Sequence of chain 52.A:
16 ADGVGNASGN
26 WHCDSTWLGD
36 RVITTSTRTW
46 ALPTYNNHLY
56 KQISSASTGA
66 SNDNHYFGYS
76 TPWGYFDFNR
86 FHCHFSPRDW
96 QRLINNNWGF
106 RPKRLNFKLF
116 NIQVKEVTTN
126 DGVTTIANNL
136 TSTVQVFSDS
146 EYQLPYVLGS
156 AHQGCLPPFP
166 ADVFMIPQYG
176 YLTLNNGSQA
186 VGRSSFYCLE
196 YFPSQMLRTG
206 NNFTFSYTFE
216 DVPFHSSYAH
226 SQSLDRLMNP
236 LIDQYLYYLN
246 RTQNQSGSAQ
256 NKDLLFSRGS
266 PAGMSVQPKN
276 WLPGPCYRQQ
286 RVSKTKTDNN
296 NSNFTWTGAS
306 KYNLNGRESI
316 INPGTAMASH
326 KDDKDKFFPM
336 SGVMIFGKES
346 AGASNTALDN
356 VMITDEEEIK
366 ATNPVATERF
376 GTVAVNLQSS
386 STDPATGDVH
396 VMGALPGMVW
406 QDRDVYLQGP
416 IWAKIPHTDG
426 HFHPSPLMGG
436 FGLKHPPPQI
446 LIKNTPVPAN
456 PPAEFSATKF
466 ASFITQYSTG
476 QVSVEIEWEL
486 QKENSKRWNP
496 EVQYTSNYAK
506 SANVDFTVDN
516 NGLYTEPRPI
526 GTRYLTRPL

Binding-site contacts:
Ligand atom C5 contacts residue PHE427 of chain 55.A at 3.9 Å (hydrophobic).
Ligand atom C4 contacts residue PHE427 of chain 55.A at 4.2 Å (hydrophobic).
Ligand atom C4 contacts residue PHE427 of chain 52.A at 4.0 Å (hydrophobic).
Ligand atom N4 contacts residue CYT1 of chain 57.B at 3.0 Å.
Ligand atom C6 contacts residue PHE427 of chain 55.A at 4.4 Å (hydrophobic).
Ligand atom C2 contacts residue HIS428 of chain 55.A at 3.8 Å.
Ligand atom N1 contacts residue HIS428 of chain 55.A at 3.2 Å (h-bond).
Ligand atom C4 contacts residue HIS426 of chain 52.A at 3.6 Å.
Ligand atom C2 contacts residue HIS426 of chain 52.A at 3.2 Å.
Ligand atom N4 contacts residue PHE427 of chain 55.A at 4.4 Å.
Ligand atom C4 contacts residue CYT1 of chain 55.B at 4.2 Å.
Ligand atom O2 contacts residue HIS426 of chain 52.A at 2.9 Å (h-bond).
Ligand atom C6 contacts residue CYT1 of chain 55.B at 3.4 Å.
Ligand atom C5 contacts residue CYT1 of chain 55.B at 3.0 Å.
Ligand atom N4 contacts residue HIS428 of chain 52.A at 4.0 Å.
Ligand atom N4 contacts residue PHE427 of chain 52.A at 3.2 Å.
Ligand atom N3 contacts residue PHE427 of chain 52.A at 4.2 Å.
Ligand atom N3 contacts residue HIS426 of chain 52.A at 2.6 Å (h-bond).
Ligand atom N4 contacts residue HIS426 of chain 52.A at 3.8 Å.
Ligand atom O2 contacts residue HIS428 of chain 55.A at 3.5 Å (h-bond).
Ligand atom C6 contacts residue HIS428 of chain 55.A at 3.9 Å.
Ligand atom O2 contacts residue GLY425 of chain 52.A at 3.4 Å.
Ligand atom C4 contacts residue CYT1 of chain 57.B at 4.1 Å.
Ligand atom O2 contacts residue TRP405 of chain 55.A at 4.5 Å.

A protein and the small-molecule ligand that binds it are described below.
Small molecule (SMILES): Nc1ccnc(=O)[nH]1

Sequence of chain 55.A:
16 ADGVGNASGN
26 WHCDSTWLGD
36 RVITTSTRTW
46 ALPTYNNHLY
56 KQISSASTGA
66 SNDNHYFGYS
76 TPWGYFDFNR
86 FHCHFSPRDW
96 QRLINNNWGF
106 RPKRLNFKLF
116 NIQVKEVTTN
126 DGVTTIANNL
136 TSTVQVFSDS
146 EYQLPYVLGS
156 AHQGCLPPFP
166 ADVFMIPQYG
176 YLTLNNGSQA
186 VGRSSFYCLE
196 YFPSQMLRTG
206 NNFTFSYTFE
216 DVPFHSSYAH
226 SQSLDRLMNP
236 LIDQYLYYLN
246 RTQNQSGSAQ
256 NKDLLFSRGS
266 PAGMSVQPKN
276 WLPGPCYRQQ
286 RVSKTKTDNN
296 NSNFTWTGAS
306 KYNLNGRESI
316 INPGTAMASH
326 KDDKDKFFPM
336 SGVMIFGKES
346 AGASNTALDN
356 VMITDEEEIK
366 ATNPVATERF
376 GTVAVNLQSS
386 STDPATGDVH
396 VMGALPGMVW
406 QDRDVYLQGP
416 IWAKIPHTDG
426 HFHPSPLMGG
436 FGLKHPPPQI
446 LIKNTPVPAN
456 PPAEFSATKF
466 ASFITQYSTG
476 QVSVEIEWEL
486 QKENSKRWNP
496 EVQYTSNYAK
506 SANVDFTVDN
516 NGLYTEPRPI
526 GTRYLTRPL